Binding-site contacts:
Ligand atom C14 contacts residue SER174 of chain 1.A at 3.6 Å.
Ligand atom C32 contacts residue LEU346 of chain 1.A at 3.5 Å (hydrophobic).
Ligand atom C19 contacts residue VAL177 of chain 1.A at 3.6 Å (hydrophobic).
Ligand atom CL1 contacts residue CYS136 of chain 1.A at 3.5 Å.
Ligand atom C28 contacts residue PHE277 of chain 1.A at 3.4 Å (hydrophobic).
Ligand atom N29 contacts residue ARG350 of chain 1.A at 3.0 Å (salt-bridge).
Ligand atom C15 contacts residue HIS353 of chain 1.A at 3.8 Å.
Ligand atom O9 contacts residue HIS353 of chain 1.A at 3.6 Å.
Ligand atom C33 contacts residue VAL276 of chain 1.A at 3.2 Å (hydrophobic).
Ligand atom C14 contacts residue PHE170 of chain 1.A at 3.4 Å (hydrophobic).
Ligand atom N29 contacts residue PHE277 of chain 1.A at 3.7 Å.
Ligand atom C5 contacts residue PHE170 of chain 1.A at 3.5 Å (hydrophobic).
Ligand atom C7 contacts residue SER270 of chain 1.A at 3.5 Å.
Ligand atom C27 contacts residue PHE277 of chain 1.A at 3.6 Å (hydrophobic).
Ligand atom C7 contacts residue GLY269 of chain 1.A at 3.8 Å.
Ligand atom C31 contacts residue ARG350 of chain 1.A at 3.8 Å.
Ligand atom C6 contacts residue ALA271 of chain 1.A at 3.7 Å (hydrophobic).
Ligand atom C15 contacts residue PHE221 of chain 1.A at 3.8 Å (hydrophobic).
Ligand atom C22 contacts residue HIS353 of chain 1.A at 3.6 Å.
Ligand atom O9 contacts residue ALA271 of chain 1.A at 3.7 Å.
Ligand atom C8 contacts residue PHE170 of chain 1.A at 3.6 Å (hydrophobic).
Ligand atom N29 contacts residue LEU349 of chain 1.A at 3.6 Å.
Ligand atom C30 contacts residue LEU349 of chain 1.A at 3.8 Å (hydrophobic).
Ligand atom C4 contacts residue TYR133 of chain 1.A at 3.7 Å (hydrophobic).
Ligand atom C22 contacts residue ALA271 of chain 1.A at 3.7 Å (hydrophobic).
Ligand atom C31 contacts residue LEU346 of chain 1.A at 3.6 Å (hydrophobic).
Ligand atom C13 contacts residue SER174 of chain 1.A at 3.5 Å.
Ligand atom C32 contacts residue VAL276 of chain 1.A at 3.3 Å (hydrophobic).
Ligand atom C28 contacts residue LEU349 of chain 1.A at 3.7 Å (hydrophobic).
Ligand atom C28 contacts residue ARG350 of chain 1.A at 3.8 Å.
Ligand atom N10 contacts residue SER174 of chain 1.A at 3.2 Å (h-bond).
Ligand atom C27 contacts residue HIS353 of chain 1.A at 3.5 Å.
Ligand atom C4 contacts residue SER174 of chain 1.A at 3.6 Å.
Ligand atom C4 contacts residue PHE170 of chain 1.A at 3.4 Å (hydrophobic).
Ligand atom CL1 contacts residue GLY269 of chain 1.A at 3.6 Å.
Ligand atom C3 contacts residue PHE170 of chain 1.A at 3.6 Å (hydrophobic).
Ligand atom C23 contacts residue ALA271 of chain 1.A at 3.6 Å (hydrophobic).
Ligand atom C23 contacts residue HIS353 of chain 1.A at 3.5 Å.
Ligand atom C14 contacts residue ILE224 of chain 1.A at 3.4 Å (hydrophobic).
Ligand atom C3 contacts residue TYR133 of chain 1.A at 3.5 Å (hydrophobic).

This small molecule binds to this protein.
Small molecule (SMILES): CC[C@@H](NC(=O)c1ccc(Cl)cc1)C1[C@H]2CC(Oc3ccnc4ccccc34)C[C@@H]12

Sequence of chain 1.A:
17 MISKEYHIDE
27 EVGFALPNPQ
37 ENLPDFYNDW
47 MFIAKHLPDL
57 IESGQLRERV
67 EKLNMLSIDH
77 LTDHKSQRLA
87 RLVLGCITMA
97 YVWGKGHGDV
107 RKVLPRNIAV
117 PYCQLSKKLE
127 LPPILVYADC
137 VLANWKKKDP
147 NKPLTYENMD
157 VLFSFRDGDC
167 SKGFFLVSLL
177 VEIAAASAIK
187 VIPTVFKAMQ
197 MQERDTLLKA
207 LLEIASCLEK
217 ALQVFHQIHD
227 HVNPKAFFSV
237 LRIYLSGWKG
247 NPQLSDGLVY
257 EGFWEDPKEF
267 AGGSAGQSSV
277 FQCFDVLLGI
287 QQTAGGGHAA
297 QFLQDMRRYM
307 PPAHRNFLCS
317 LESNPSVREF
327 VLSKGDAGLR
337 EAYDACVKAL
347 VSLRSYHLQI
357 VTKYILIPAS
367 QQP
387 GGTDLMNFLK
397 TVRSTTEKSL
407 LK